The small molecule below binds the protein below.
Small molecule (SMILES): CC(C)CCC[C@@H](C)[C@H]1CC[C@H]2[C@@H]3CC=C4C[C@@H](OC(=O)CCC(=O)O)CC[C@]4(C)[C@H]3CC[C@]12C

Binding-site contacts:
Ligand atom CBC contacts residue PHE730 of chain 1.A at 4.0 Å (hydrophobic).
Ligand atom CAS contacts residue VAL737 of chain 1.A at 3.8 Å (hydrophobic).
Ligand atom OAG contacts residue SER844 of chain 1.A at 3.9 Å.
Ligand atom CAC contacts residue ILE738 of chain 1.A at 3.7 Å (hydrophobic).
Ligand atom CAL contacts residue ASN687 of chain 1.A at 4.0 Å.
Ligand atom CAQ contacts residue ILE691 of chain 1.A at 4.2 Å (hydrophobic).
Ligand atom CAV contacts residue Y011 of chain 1.G at 3.3 Å.
Ligand atom OAW contacts residue VAL843 of chain 1.A at 4.1 Å.
Ligand atom CAZ contacts residue Y011 of chain 1.G at 3.4 Å.
Ligand atom OAG contacts residue TRP677 of chain 1.A at 3.2 Å.
Ligand atom CAY contacts residue VAL843 of chain 1.A at 4.2 Å (hydrophobic).
Ligand atom CAT contacts residue SER734 of chain 1.A at 3.8 Å.
Ligand atom CAE contacts residue Y011 of chain 1.G at 3.7 Å.
Ligand atom CAT contacts residue PHE733 of chain 1.A at 3.6 Å (hydrophobic).
Ligand atom OAH contacts residue ARG845 of chain 1.A at 2.4 Å (salt-bridge).
Ligand atom CAI contacts residue Y011 of chain 1.G at 3.4 Å.
Ligand atom CAM contacts residue PHE730 of chain 1.A at 4.0 Å (hydrophobic).
Ligand atom OAF contacts residue ARG845 of chain 1.A at 3.2 Å (salt-bridge).
Ligand atom CAY contacts residue SER844 of chain 1.A at 4.0 Å.
Ligand atom OAH contacts residue SER844 of chain 1.A at 4.2 Å.
Ligand atom CAK contacts residue Y011 of chain 1.G at 4.1 Å.
Ligand atom CAX contacts residue ARG845 of chain 1.A at 3.5 Å.
Ligand atom OAW contacts residue SER844 of chain 1.A at 3.5 Å.
Ligand atom CAK contacts residue ILE691 of chain 1.A at 3.8 Å (hydrophobic).
Ligand atom CAU contacts residue VAL737 of chain 1.A at 3.7 Å (hydrophobic).
Ligand atom CAR contacts residue PHE730 of chain 1.A at 4.1 Å (hydrophobic).
Ligand atom CAX contacts residue SER844 of chain 1.A at 4.1 Å.
Ligand atom CAY contacts residue TRP677 of chain 1.A at 3.6 Å (hydrophobic).
Ligand atom CAP contacts residue ILE691 of chain 1.A at 4.2 Å (hydrophobic).
Ligand atom CAD contacts residue Y011 of chain 1.G at 4.0 Å.
Ligand atom OAW contacts residue TRP677 of chain 1.A at 3.8 Å.
Ligand atom CAR contacts residue VAL843 of chain 1.A at 4.1 Å (hydrophobic).
Ligand atom CAL contacts residue Y011 of chain 1.G at 4.0 Å.
Ligand atom CAR contacts residue TRP677 of chain 1.A at 4.1 Å (hydrophobic).
Ligand atom CAD contacts residue PHE841 of chain 1.A at 3.6 Å (hydrophobic).
Ligand atom CAR contacts residue PHE733 of chain 1.A at 3.6 Å (hydrophobic).
Ligand atom CBF contacts residue SER734 of chain 1.A at 4.1 Å.
Ligand atom OAH contacts residue Y011 of chain 1.G at 3.6 Å.
Ligand atom OAG contacts residue VAL843 of chain 1.A at 3.4 Å (h-bond).
Ligand atom CAC contacts residue ILE741 of chain 1.A at 3.8 Å (hydrophobic).

Sequence of chain 1.A:
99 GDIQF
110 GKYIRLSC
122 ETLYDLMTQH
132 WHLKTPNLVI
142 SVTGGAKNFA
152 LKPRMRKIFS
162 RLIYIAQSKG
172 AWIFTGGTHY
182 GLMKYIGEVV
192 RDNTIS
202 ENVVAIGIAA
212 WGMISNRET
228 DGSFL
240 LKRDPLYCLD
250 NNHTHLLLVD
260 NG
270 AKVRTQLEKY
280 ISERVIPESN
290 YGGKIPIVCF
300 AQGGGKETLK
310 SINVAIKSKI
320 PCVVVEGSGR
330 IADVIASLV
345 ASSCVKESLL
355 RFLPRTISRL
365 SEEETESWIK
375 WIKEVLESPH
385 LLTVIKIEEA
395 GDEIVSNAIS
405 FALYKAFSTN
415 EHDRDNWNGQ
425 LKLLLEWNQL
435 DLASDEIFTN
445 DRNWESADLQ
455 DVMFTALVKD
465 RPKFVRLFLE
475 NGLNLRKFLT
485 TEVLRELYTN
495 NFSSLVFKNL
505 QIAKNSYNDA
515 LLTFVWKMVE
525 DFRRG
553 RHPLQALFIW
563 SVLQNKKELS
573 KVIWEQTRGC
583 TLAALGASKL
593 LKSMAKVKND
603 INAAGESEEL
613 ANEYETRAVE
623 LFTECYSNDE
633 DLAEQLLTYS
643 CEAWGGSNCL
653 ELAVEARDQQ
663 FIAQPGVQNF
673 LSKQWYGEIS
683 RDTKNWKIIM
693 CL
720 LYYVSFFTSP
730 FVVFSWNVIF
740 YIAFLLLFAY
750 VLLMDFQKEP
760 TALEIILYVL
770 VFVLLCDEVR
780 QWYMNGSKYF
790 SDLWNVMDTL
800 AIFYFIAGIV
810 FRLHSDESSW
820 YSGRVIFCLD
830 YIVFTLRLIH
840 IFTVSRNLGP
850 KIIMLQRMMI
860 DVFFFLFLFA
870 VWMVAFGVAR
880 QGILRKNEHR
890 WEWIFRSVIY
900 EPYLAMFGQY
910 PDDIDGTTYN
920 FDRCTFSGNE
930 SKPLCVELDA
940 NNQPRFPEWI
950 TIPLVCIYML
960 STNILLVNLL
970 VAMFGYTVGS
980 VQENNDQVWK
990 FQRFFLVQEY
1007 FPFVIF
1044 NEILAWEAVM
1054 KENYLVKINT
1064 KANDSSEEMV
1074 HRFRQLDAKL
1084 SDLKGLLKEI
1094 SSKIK